Sequence of chain 1.B:
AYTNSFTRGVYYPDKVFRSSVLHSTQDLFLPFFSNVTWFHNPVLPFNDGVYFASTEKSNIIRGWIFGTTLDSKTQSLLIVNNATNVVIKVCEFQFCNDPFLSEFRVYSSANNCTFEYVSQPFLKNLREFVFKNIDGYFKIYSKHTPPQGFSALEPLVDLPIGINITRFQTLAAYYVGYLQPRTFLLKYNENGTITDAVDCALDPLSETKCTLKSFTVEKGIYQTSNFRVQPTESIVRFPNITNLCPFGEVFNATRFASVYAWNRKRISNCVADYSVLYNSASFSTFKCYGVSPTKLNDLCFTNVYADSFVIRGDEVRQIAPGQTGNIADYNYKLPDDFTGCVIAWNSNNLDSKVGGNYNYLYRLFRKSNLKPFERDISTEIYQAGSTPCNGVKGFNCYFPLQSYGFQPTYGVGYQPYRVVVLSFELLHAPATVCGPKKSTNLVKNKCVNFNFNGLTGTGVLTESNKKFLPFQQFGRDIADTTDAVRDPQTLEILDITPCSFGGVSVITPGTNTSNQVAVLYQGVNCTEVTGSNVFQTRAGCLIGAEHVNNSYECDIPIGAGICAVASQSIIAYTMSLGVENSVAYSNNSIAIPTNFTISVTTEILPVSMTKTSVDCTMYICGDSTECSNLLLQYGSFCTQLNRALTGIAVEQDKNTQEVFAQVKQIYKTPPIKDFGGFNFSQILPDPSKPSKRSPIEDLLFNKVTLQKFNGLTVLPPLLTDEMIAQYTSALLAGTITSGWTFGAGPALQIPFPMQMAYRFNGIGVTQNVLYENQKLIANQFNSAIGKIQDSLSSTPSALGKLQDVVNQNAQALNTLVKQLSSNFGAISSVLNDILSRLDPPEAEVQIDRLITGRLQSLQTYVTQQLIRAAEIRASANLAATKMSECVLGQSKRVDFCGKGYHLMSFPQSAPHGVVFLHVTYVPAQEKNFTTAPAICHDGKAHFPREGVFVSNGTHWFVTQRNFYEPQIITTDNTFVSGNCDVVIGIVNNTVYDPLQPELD

Binding-site contacts:
Ligand atom C5 contacts residue VAL101 of chain 1.B at 4.4 Å (hydrophobic).
Ligand atom C7 contacts residue ASN96 of chain 1.B at 4.2 Å.
Ligand atom C2 contacts residue ASN96 of chain 1.B at 4.4 Å.
Ligand atom O7 contacts residue ASN96 of chain 1.B at 4.4 Å.
Ligand atom C1 contacts residue ASN96 of chain 1.B at 3.6 Å.
Ligand atom N2 contacts residue ASN96 of chain 1.B at 4.0 Å.

The protein below binds the small molecule below.
Small molecule (SMILES): CC(=O)N[C@@H]1[C@@H](O)[C@H](O)[C@@H](CO)O[C@H]1O